This protein binds this small molecule.
Small molecule (SMILES): CC(=O)N[C@H]1[C@H](O[C@H]2[C@H](O)[C@@H](NC(C)=O)CO[C@@H]2CO)O[C@H](CO)[C@@H](O)[C@@H]1O

Sequence of chain 1.G:
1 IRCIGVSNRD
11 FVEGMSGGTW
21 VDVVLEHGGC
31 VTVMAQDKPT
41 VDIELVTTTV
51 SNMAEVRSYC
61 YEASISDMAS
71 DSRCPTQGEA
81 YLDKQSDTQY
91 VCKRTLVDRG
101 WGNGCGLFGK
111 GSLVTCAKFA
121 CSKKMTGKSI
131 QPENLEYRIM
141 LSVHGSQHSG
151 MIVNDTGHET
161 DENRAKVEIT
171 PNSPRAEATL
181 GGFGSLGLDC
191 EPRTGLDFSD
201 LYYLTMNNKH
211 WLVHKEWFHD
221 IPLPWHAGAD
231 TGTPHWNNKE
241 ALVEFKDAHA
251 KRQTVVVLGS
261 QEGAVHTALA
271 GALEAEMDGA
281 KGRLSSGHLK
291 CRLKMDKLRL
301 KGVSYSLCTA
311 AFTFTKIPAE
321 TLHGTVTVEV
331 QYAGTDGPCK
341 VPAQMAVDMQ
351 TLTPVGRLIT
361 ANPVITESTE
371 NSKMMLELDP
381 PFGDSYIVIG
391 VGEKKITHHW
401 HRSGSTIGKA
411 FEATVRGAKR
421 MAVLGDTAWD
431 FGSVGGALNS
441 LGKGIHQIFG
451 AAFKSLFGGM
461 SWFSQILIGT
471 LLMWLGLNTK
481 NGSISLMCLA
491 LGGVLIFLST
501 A

Binding-site contacts:
Ligand atom C8 contacts residue THR156 of chain 1.G at 4.0 Å.
Ligand atom O5 contacts residue ASN154 of chain 1.G at 4.0 Å.
Ligand atom C1 contacts residue THR156 of chain 1.G at 3.6 Å.
Ligand atom C7 contacts residue THR156 of chain 1.G at 3.9 Å.
Ligand atom C1 contacts residue ASN154 of chain 1.G at 3.4 Å.
Ligand atom O7 contacts residue ASN154 of chain 1.G at 2.6 Å (h-bond).
Ligand atom C7 contacts residue ASN154 of chain 1.G at 3.3 Å.
Ligand atom C2 contacts residue THR156 of chain 1.G at 4.2 Å.
Ligand atom C8 contacts residue ASN154 of chain 1.G at 3.6 Å.
Ligand atom C2 contacts residue ASN154 of chain 1.G at 3.5 Å.
Ligand atom C6 contacts residue MET151 of chain 1.G at 4.5 Å (hydrophobic).
Ligand atom N2 contacts residue ASN154 of chain 1.G at 3.8 Å.
Ligand atom O6 contacts residue MET151 of chain 1.G at 3.4 Å.
Ligand atom N2 contacts residue THR156 of chain 1.G at 3.6 Å (h-bond).